This small molecule binds to this protein.
Small molecule (SMILES): CC(C)C[C@H](NC(=O)[C@@H](NC(=O)[C@H](C)NC(=O)[C@@H](NC(=O)[C@@H](NC(=O)[C@H](CC(C)C)NC(=O)[C@H](Cc1ccc(O)cc1)NC(=O)[C@H](CC(C)C)NC(=O)[C@@H](N)CO)[C@@H](C)O)C(C)C)[C@@H](C)O)C(=O)O

Binding-site contacts:
Ligand atom CA contacts residue TYR171 of chain 1.A at 3.5 Å (hydrophobic).
Ligand atom CD2 contacts residue TYR7 of chain 1.A at 3.3 Å (hydrophobic).
Ligand atom CG contacts residue ASP77 of chain 1.A at 3.4 Å.
Ligand atom CB contacts residue TRP167 of chain 1.A at 3.4 Å (hydrophobic).
Ligand atom N contacts residue TYR99 of chain 1.A at 2.9 Å (h-bond).
Ligand atom CG contacts residue GLU63 of chain 1.A at 3.5 Å.
Ligand atom O contacts residue THR73 of chain 1.A at 3.6 Å (h-bond).
Ligand atom OH contacts residue GLN155 of chain 1.A at 3.0 Å (h-bond).
Ligand atom CD1 contacts residue MET45 of chain 1.A at 3.4 Å (hydrophobic).
Ligand atom C contacts residue TYR7 of chain 1.A at 3.4 Å (hydrophobic).
Ligand atom CE1 contacts residue LEU156 of chain 1.A at 3.5 Å (hydrophobic).
Ligand atom O contacts residue HIS70 of chain 1.A at 3.3 Å.
Ligand atom CD1 contacts residue LEU81 of chain 1.A at 3.4 Å (hydrophobic).
Ligand atom O contacts residue LYS66 of chain 1.A at 2.7 Å (salt-bridge).
Ligand atom C contacts residue LYS146 of chain 1.A at 3.3 Å.
Ligand atom CD2 contacts residue TYR99 of chain 1.A at 3.5 Å (hydrophobic).
Ligand atom N contacts residue TYR7 of chain 1.A at 2.8 Å (h-bond).
Ligand atom CA contacts residue TYR7 of chain 1.A at 3.3 Å (hydrophobic).
Ligand atom O contacts residue LYS146 of chain 1.A at 2.7 Å (salt-bridge).
Ligand atom CB contacts residue TYR99 of chain 1.A at 3.5 Å (hydrophobic).
Ligand atom OH contacts residue LEU156 of chain 1.A at 3.5 Å (h-bond).
Ligand atom CD2 contacts residue TYR159 of chain 1.A at 3.5 Å (hydrophobic).
Ligand atom OXT contacts residue LYS146 of chain 1.A at 3.4 Å (salt-bridge).
Ligand atom OXT contacts residue TYR84 of chain 1.A at 3.1 Å (h-bond).
Ligand atom N contacts residue TYR171 of chain 1.A at 2.8 Å (h-bond).
Ligand atom OG contacts residue LYS66 of chain 1.A at 3.2 Å (salt-bridge).
Ligand atom CD1 contacts residue TYR116 of chain 1.A at 3.2 Å (hydrophobic).
Ligand atom N contacts residue TYR7 of chain 1.A at 3.5 Å (h-bond).
Ligand atom CG2 contacts residue HIS70 of chain 1.A at 3.5 Å.
Ligand atom N contacts residue ASP77 of chain 1.A at 2.9 Å (salt-bridge).
Ligand atom CD2 contacts residue PHE9 of chain 1.A at 3.5 Å (hydrophobic).
Ligand atom O contacts residue TYR159 of chain 1.A at 2.6 Å (h-bond).
Ligand atom N contacts residue GLU63 of chain 1.A at 3.0 Å (salt-bridge).
Ligand atom CD2 contacts residue TRP147 of chain 1.A at 3.5 Å (hydrophobic).
Ligand atom CD1 contacts residue VAL67 of chain 1.A at 3.5 Å (hydrophobic).
Ligand atom CE2 contacts residue TYR159 of chain 1.A at 3.6 Å (hydrophobic).
Ligand atom OG contacts residue GLU63 of chain 1.A at 3.4 Å (salt-bridge).
Ligand atom CD1 contacts residue ASP77 of chain 1.A at 3.5 Å.
Ligand atom OXT contacts residue THR143 of chain 1.A at 2.9 Å (h-bond).
Ligand atom O contacts residue TRP147 of chain 1.A at 2.7 Å (h-bond).

Sequence of chain 1.A:
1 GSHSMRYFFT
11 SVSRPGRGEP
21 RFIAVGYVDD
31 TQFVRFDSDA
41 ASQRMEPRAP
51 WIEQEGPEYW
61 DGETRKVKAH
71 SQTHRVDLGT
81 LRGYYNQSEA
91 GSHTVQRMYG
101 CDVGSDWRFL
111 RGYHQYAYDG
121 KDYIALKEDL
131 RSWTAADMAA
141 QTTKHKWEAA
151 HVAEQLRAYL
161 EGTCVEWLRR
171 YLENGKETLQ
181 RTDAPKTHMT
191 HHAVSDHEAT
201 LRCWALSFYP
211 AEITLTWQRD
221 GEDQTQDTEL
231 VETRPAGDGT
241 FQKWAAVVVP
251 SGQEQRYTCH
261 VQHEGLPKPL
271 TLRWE